Sequence of chain 1.A:
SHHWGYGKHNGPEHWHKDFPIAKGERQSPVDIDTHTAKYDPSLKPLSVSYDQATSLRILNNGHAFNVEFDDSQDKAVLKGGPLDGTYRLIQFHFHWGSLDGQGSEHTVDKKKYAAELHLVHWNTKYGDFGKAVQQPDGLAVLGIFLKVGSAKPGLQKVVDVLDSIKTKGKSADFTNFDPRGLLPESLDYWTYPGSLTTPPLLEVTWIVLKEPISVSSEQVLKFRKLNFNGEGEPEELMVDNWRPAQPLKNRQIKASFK

The protein below binds the small molecule below.
Small molecule (SMILES): CCOC(=O)CCc1ccc(S(N)(=O)=O)cc1

Binding-site contacts:
Ligand atom N contacts residue HIS94 of chain 1.A at 3.2 Å (h-bond).
Ligand atom O1 contacts residue VAL142 of chain 1.A at 3.9 Å.
Ligand atom N contacts residue HIS119 of chain 1.A at 3.4 Å (h-bond).
Ligand atom S contacts residue ZN1 of chain 1.B at 3.0 Å.
Ligand atom C4 contacts residue LEU197 of chain 1.A at 4.0 Å (hydrophobic).
Ligand atom C7 contacts residue GOL1 of chain 1.E at 3.9 Å.
Ligand atom O1 contacts residue ZN1 of chain 1.B at 3.0 Å.
Ligand atom C11 contacts residue VAL134 of chain 1.A at 3.9 Å (hydrophobic).
Ligand atom O4 contacts residue PHE130 of chain 1.A at 3.9 Å.
Ligand atom O1 contacts residue HIS94 of chain 1.A at 3.3 Å.
Ligand atom C2 contacts residue HIS94 of chain 1.A at 4.0 Å.
Ligand atom C3 contacts residue LEU197 of chain 1.A at 3.9 Å (hydrophobic).
Ligand atom C2 contacts residue VAL121 of chain 1.A at 3.9 Å (hydrophobic).
Ligand atom O1 contacts residue VAL121 of chain 1.A at 3.9 Å.
Ligand atom C4 contacts residue GOL1 of chain 1.E at 3.8 Å.
Ligand atom C3 contacts residue GOL1 of chain 1.E at 4.1 Å.
Ligand atom O2 contacts residue THR198 of chain 1.A at 2.9 Å (h-bond).
Ligand atom C5 contacts residue THR199 of chain 1.A at 3.3 Å.
Ligand atom N contacts residue ZN1 of chain 1.B at 1.9 Å.
Ligand atom O1 contacts residue HIS119 of chain 1.A at 3.5 Å (h-bond).
Ligand atom C11 contacts residue PRO201 of chain 1.A at 4.0 Å (hydrophobic).
Ligand atom C5 contacts residue GOL1 of chain 1.E at 3.8 Å.
Ligand atom C3 contacts residue GLN92 of chain 1.A at 3.8 Å.
Ligand atom C8 contacts residue LEU197 of chain 1.A at 3.8 Å (hydrophobic).
Ligand atom O3 contacts residue PRO201 of chain 1.A at 3.8 Å.
Ligand atom C2 contacts residue LEU197 of chain 1.A at 3.7 Å (hydrophobic).
Ligand atom C6 contacts residue THR199 of chain 1.A at 3.4 Å.
Ligand atom C5 contacts residue LEU197 of chain 1.A at 4.0 Å (hydrophobic).
Ligand atom C9 contacts residue PHE130 of chain 1.A at 3.9 Å (hydrophobic).
Ligand atom S contacts residue HIS94 of chain 1.A at 3.9 Å.
Ligand atom O2 contacts residue TRP208 of chain 1.A at 3.7 Å.
Ligand atom S contacts residue HIS119 of chain 1.A at 4.0 Å.
Ligand atom O2 contacts residue LEU197 of chain 1.A at 3.2 Å.
Ligand atom C11 contacts residue LEU203 of chain 1.A at 4.1 Å (hydrophobic).
Ligand atom N contacts residue HIS96 of chain 1.A at 3.3 Å (h-bond).
Ligand atom C1 contacts residue LEU197 of chain 1.A at 3.7 Å (hydrophobic).
Ligand atom N contacts residue THR198 of chain 1.A at 2.8 Å (h-bond).
Ligand atom S contacts residue THR198 of chain 1.A at 3.9 Å.
Ligand atom C6 contacts residue LEU197 of chain 1.A at 3.9 Å (hydrophobic).
Ligand atom C1 contacts residue HIS94 of chain 1.A at 4.0 Å.